Binding-site contacts:
Ligand atom O67 contacts residue GLN147 of chain 1.A at 3.1 Å (h-bond).
Ligand atom C57 contacts residue HIS41 of chain 1.A at 3.5 Å.
Ligand atom O48 contacts residue GLY164 of chain 1.A at 3.5 Å.
Ligand atom C26 contacts residue HIS41 of chain 1.A at 3.6 Å.
Ligand atom O58 contacts residue HIS41 of chain 1.A at 2.4 Å (h-bond).
Ligand atom O01 contacts residue GLY165 of chain 1.A at 3.1 Å (h-bond).
Ligand atom N49 contacts residue ARG144 of chain 1.A at 3.6 Å.
Ligand atom C82 contacts residue ALA145 of chain 1.A at 3.6 Å (hydrophobic).
Ligand atom C70 contacts residue GLY146 of chain 1.A at 3.5 Å.
Ligand atom O01 contacts residue GLY164 of chain 1.A at 3.2 Å.
Ligand atom C80 contacts residue ALA145 of chain 1.A at 3.6 Å (hydrophobic).
Ligand atom C47 contacts residue THR143 of chain 1.A at 3.7 Å.
Ligand atom O58 contacts residue CYS148 of chain 1.A at 2.6 Å (h-bond).
Ligand atom C66 contacts residue GLY146 of chain 1.A at 3.5 Å.
Ligand atom C32 contacts residue LEU128 of chain 1.A at 3.6 Å (hydrophobic).
Ligand atom C34 contacts residue LEU128 of chain 1.A at 3.7 Å (hydrophobic).
Ligand atom O48 contacts residue GLY165 of chain 1.A at 3.5 Å (h-bond).
Ligand atom C42 contacts residue CYS148 of chain 1.A at 3.0 Å (hydrophobic).
Ligand atom C05 contacts residue GLY165 of chain 1.A at 3.3 Å.
Ligand atom N49 contacts residue THR143 of chain 1.A at 3.0 Å (h-bond).
Ligand atom C73 contacts residue GLY146 of chain 1.A at 3.7 Å.
Ligand atom C30 contacts residue GLU72 of chain 1.A at 3.5 Å.
Ligand atom O67 contacts residue GLY146 of chain 1.A at 2.5 Å (h-bond).
Ligand atom C34 contacts residue GLU72 of chain 1.A at 3.7 Å.
Ligand atom O67 contacts residue CYS148 of chain 1.A at 3.2 Å (h-bond).
Ligand atom C45 contacts residue GLY165 of chain 1.A at 3.5 Å.
Ligand atom O67 contacts residue ALA145 of chain 1.A at 3.4 Å.
Ligand atom C74 contacts residue GLY146 of chain 1.A at 3.7 Å.
Ligand atom N38 contacts residue VAL163 of chain 1.A at 3.4 Å (h-bond).
Ligand atom C78 contacts residue ALA145 of chain 1.A at 3.6 Å (hydrophobic).
Ligand atom N38 contacts residue CYS148 of chain 1.A at 3.1 Å (h-bond).
Ligand atom O01 contacts residue LEU128 of chain 1.A at 3.6 Å.
Ligand atom C76 contacts residue ALA145 of chain 1.A at 3.7 Å (hydrophobic).
Ligand atom C47 contacts residue GLY165 of chain 1.A at 3.4 Å.
Ligand atom C66 contacts residue CYS148 of chain 1.A at 2.8 Å (hydrophobic).
Ligand atom O48 contacts residue HIS162 of chain 1.A at 2.6 Å (h-bond).
Ligand atom C40 contacts residue CYS148 of chain 1.A at 2.7 Å (hydrophobic).
Ligand atom C32 contacts residue GLU72 of chain 1.A at 3.2 Å.
Ligand atom C57 contacts residue CYS148 of chain 1.A at 1.8 Å (hydrophobic).
Ligand atom O48 contacts residue THR143 of chain 1.A at 2.8 Å (h-bond).

This protein binds this small molecule.
Small molecule (SMILES): O=C(/C=C/c1ccccc1)N[C@@H](Cc1ccccc1)C(=O)N[C@@H](C[C@@H]1CCNC1=O)[C@H](O)C(=O)NCc1ccccc1

Sequence of chain 1.A:
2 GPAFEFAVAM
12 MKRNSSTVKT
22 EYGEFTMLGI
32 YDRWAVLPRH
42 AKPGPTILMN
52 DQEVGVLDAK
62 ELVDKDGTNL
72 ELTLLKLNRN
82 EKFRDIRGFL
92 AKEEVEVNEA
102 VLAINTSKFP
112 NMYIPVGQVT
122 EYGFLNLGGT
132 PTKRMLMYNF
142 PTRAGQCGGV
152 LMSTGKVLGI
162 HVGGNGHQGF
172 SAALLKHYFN